This protein binds this small molecule.
Small molecule (SMILES): COc1ccc(Br)c(OC)c1C(=O)O

Binding-site contacts:
Ligand atom BR contacts residue VAL56 of chain 1.B at 3.6 Å.
Ligand atom BR contacts residue PRO44 of chain 1.B at 4.3 Å.
Ligand atom C10 contacts residue VAL56 of chain 1.B at 4.2 Å (hydrophobic).
Ligand atom C4 contacts residue PRO44 of chain 1.B at 4.3 Å (hydrophobic).
Ligand atom BR contacts residue LYS55 of chain 1.B at 4.5 Å.
Ligand atom C8 contacts residue MET46 of chain 1.B at 4.1 Å (hydrophobic).
Ligand atom BR contacts residue TRP42 of chain 1.B at 4.1 Å.
Ligand atom C12 contacts residue PRO44 of chain 1.B at 4.0 Å (hydrophobic).
Ligand atom C10 contacts residue PRO44 of chain 1.B at 3.6 Å (hydrophobic).
Ligand atom C8 contacts residue LYS45 of chain 1.B at 3.6 Å.
Ligand atom C12 contacts residue LYS55 of chain 1.B at 4.0 Å.
Ligand atom C9 contacts residue VAL56 of chain 1.B at 3.8 Å (hydrophobic).
Ligand atom C10 contacts residue LYS45 of chain 1.B at 4.5 Å.
Ligand atom BR contacts residue ARG57 of chain 1.B at 3.9 Å.
Ligand atom C2 contacts residue LYS55 of chain 1.B at 3.6 Å.
Ligand atom C8 contacts residue PRO44 of chain 1.B at 3.8 Å (hydrophobic).
Ligand atom C8 contacts residue LYS55 of chain 1.B at 3.7 Å.
Ligand atom C9 contacts residue PRO44 of chain 1.B at 3.5 Å (hydrophobic).
Ligand atom C4 contacts residue LYS55 of chain 1.B at 3.8 Å.
Ligand atom C7 contacts residue LYS55 of chain 1.B at 4.4 Å.
Ligand atom C9 contacts residue LYS45 of chain 1.B at 3.3 Å.
Ligand atom C7 contacts residue MET46 of chain 1.B at 4.2 Å (hydrophobic).
Ligand atom C5 contacts residue LYS55 of chain 1.B at 3.6 Å.
Ligand atom C10 contacts residue LYS55 of chain 1.B at 3.9 Å.
Ligand atom C14 contacts residue LYS55 of chain 1.B at 4.5 Å.
Ligand atom C5 contacts residue PRO44 of chain 1.B at 4.2 Å (hydrophobic).
Ligand atom O3 contacts residue LYS55 of chain 1.B at 2.7 Å (salt-bridge).
Ligand atom O6 contacts residue LYS55 of chain 1.B at 3.6 Å.
Ligand atom C9 contacts residue LYS55 of chain 1.B at 3.6 Å.

Sequence of chain 1.B:
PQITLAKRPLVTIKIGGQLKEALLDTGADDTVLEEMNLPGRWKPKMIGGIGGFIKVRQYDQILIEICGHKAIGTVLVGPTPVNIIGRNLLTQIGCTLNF